Sequence of chain 1.B:
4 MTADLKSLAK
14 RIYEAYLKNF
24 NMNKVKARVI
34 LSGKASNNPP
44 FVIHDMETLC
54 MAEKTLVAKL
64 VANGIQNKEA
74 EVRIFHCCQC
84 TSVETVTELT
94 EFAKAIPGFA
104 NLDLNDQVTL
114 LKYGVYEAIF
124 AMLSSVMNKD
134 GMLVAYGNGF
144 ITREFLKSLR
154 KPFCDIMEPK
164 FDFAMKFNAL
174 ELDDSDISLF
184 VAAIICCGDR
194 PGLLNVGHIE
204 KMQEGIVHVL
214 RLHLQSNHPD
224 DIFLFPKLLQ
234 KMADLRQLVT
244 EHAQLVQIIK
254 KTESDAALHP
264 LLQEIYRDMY

Binding-site contacts:
Ligand atom C9 contacts residue ASN66 of chain 1.B at 4.2 Å.
Ligand atom C7 contacts residue ASN66 of chain 1.B at 3.8 Å.
Ligand atom C9 contacts residue CYS83 of chain 1.B at 1.8 Å (hydrophobic).
Ligand atom C8 contacts residue ASN66 of chain 1.B at 3.5 Å.
Ligand atom O1 contacts residue CYS83 of chain 1.B at 2.9 Å (h-bond).
Ligand atom C2 contacts residue ASN66 of chain 1.B at 3.6 Å.
Ligand atom O3 contacts residue LYS62 of chain 1.B at 2.7 Å (salt-bridge).
Ligand atom C13 contacts residue CYS83 of chain 1.B at 3.6 Å (hydrophobic).
Ligand atom C13 contacts residue ILE68 of chain 1.B at 4.2 Å (hydrophobic).
Ligand atom N2 contacts residue LEU63 of chain 1.B at 4.1 Å.
Ligand atom C4 contacts residue PRO263 of chain 1.B at 4.4 Å (hydrophobic).
Ligand atom C3 contacts residue ASN66 of chain 1.B at 3.9 Å.
Ligand atom O3 contacts residue ILE68 of chain 1.B at 3.5 Å.
Ligand atom O2 contacts residue ILE68 of chain 1.B at 3.8 Å.
Ligand atom O1 contacts residue ASN66 of chain 1.B at 3.0 Å (h-bond).
Ligand atom C10 contacts residue CYS83 of chain 1.B at 2.7 Å (hydrophobic).
Ligand atom C12 contacts residue ASN66 of chain 1.B at 4.2 Å.
Ligand atom C7 contacts residue HIS79 of chain 1.B at 3.2 Å.
Ligand atom C4 contacts residue HIS262 of chain 1.B at 3.4 Å.
Ligand atom C8 contacts residue CYS83 of chain 1.B at 2.5 Å (hydrophobic).
Ligand atom C12 contacts residue CYS83 of chain 1.B at 4.1 Å (hydrophobic).
Ligand atom C11 contacts residue CYS83 of chain 1.B at 3.8 Å (hydrophobic).
Ligand atom C3 contacts residue HIS262 of chain 1.B at 3.6 Å.
Ligand atom N2 contacts residue LYS62 of chain 1.B at 3.9 Å.
Ligand atom C12 contacts residue LYS62 of chain 1.B at 3.8 Å.
Ligand atom O3 contacts residue LEU63 of chain 1.B at 2.9 Å.
Ligand atom O2 contacts residue ARG76 of chain 1.B at 4.4 Å.
Ligand atom C13 contacts residue ASN66 of chain 1.B at 3.5 Å.
Ligand atom N2 contacts residue ILE68 of chain 1.B at 3.7 Å.
Ligand atom C1 contacts residue CYS83 of chain 1.B at 2.9 Å (hydrophobic).
Ligand atom C1 contacts residue ASN66 of chain 1.B at 3.2 Å.
Ligand atom O2 contacts residue LEU63 of chain 1.B at 3.9 Å.
Ligand atom N1 contacts residue HIS79 of chain 1.B at 3.8 Å.
Ligand atom C6 contacts residue HIS79 of chain 1.B at 3.8 Å.
Ligand atom O2 contacts residue CYS80 of chain 1.B at 4.0 Å.
Ligand atom C2 contacts residue HIS79 of chain 1.B at 3.8 Å.
Ligand atom C11 contacts residue LYS62 of chain 1.B at 3.6 Å.
Ligand atom N1 contacts residue CYS83 of chain 1.B at 4.0 Å.
Ligand atom C10 contacts residue LYS62 of chain 1.B at 4.2 Å.
Ligand atom N1 contacts residue ASN66 of chain 1.B at 3.4 Å.

This small molecule binds to this protein.
Small molecule (SMILES): O=C(Nc1ccccc1)c1cc([N+](=O)[O-])ccc1Cl